Sequence of chain 1.A:
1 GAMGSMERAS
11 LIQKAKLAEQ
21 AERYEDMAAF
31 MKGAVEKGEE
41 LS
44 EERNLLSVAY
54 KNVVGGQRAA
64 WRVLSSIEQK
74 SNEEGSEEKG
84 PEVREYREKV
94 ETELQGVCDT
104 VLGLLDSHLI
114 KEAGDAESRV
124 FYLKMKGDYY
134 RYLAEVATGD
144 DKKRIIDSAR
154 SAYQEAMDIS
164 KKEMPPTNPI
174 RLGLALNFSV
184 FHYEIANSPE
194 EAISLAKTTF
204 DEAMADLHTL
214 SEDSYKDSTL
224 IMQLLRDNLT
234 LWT

Binding-site contacts:
Ligand atom C contacts residue ASN180 of chain 1.A at 3.6 Å.
Ligand atom O contacts residue ASN180 of chain 1.A at 2.8 Å (h-bond).
Ligand atom SD contacts residue LYS127 of chain 1.A at 3.8 Å.
Ligand atom CE contacts residue GLY176 of chain 1.A at 3.5 Å.
Ligand atom NZ contacts residue ASP230 of chain 1.A at 2.8 Å (salt-bridge).
Ligand atom O contacts residue LEU179 of chain 1.A at 3.6 Å.
Ligand atom CA contacts residue ASN231 of chain 1.A at 3.7 Å.
Ligand atom OD1 contacts residue LEU234 of chain 1.A at 3.8 Å.
Ligand atom OE1 contacts residue ARG65 of chain 1.A at 3.4 Å.
Ligand atom NE2 contacts residue ARG65 of chain 1.A at 3.5 Å (salt-bridge).
Ligand atom O2P contacts residue ARG61 of chain 1.A at 3.0 Å (salt-bridge).
Ligand atom CB contacts residue ASN231 of chain 1.A at 3.5 Å.
Ligand atom CE contacts residue PRO172 of chain 1.A at 3.4 Å (hydrophobic).
Ligand atom SD contacts residue GLY176 of chain 1.A at 3.8 Å.
Ligand atom CA contacts residue LEU179 of chain 1.A at 3.7 Å (hydrophobic).
Ligand atom OXT contacts residue LYS54 of chain 1.A at 3.2 Å.
Ligand atom ND2 contacts residue GLU187 of chain 1.A at 3.0 Å (salt-bridge).
Ligand atom P contacts residue ARG134 of chain 1.A at 3.8 Å.
Ligand atom O contacts residue VAL183 of chain 1.A at 3.3 Å.
Ligand atom N contacts residue LEU179 of chain 1.A at 3.7 Å.
Ligand atom CA contacts residue ASN180 of chain 1.A at 3.3 Å.
Ligand atom CG contacts residue GLY176 of chain 1.A at 3.5 Å.
Ligand atom O3P contacts residue ARG134 of chain 1.A at 2.8 Å (salt-bridge).
Ligand atom C contacts residue LEU179 of chain 1.A at 3.7 Å (hydrophobic).
Ligand atom N contacts residue LEU234 of chain 1.A at 3.6 Å.
Ligand atom CG contacts residue ASN231 of chain 1.A at 3.6 Å.
Ligand atom O2P contacts residue ARG134 of chain 1.A at 2.8 Å (salt-bridge).
Ligand atom O contacts residue LYS127 of chain 1.A at 2.9 Å (salt-bridge).
Ligand atom CB contacts residue ASN180 of chain 1.A at 3.3 Å.
Ligand atom C contacts residue LYS54 of chain 1.A at 3.7 Å.
Ligand atom O contacts residue LEU234 of chain 1.A at 3.7 Å.
Ligand atom O contacts residue ASN231 of chain 1.A at 3.0 Å (h-bond).
Ligand atom P contacts residue ARG61 of chain 1.A at 3.7 Å.
Ligand atom O1P contacts residue ARG61 of chain 1.A at 2.8 Å (salt-bridge).
Ligand atom O3P contacts residue TYR135 of chain 1.A at 2.6 Å (h-bond).
Ligand atom OD1 contacts residue TRP235 of chain 1.A at 3.0 Å (h-bond).
Ligand atom N contacts residue ASN180 of chain 1.A at 3.0 Å (h-bond).
Ligand atom C contacts residue ASN231 of chain 1.A at 3.7 Å.
Ligand atom CA contacts residue ASN231 of chain 1.A at 3.7 Å.
Ligand atom N contacts residue ASN231 of chain 1.A at 2.8 Å (h-bond).

A protein and the small-molecule ligand that binds it are described below.
Small molecule (SMILES): CSCC[C@H](NC(=O)[C@H](COP(=O)(O)O)NC(=O)[C@H](CCCC[NH3+])NC(=O)[C@H](CC(N)=O)NC(=O)[C@H](CCC(N)=O)NC(=O)[C@@H](N)CC(C)C)C(=O)O